A small-molecule ligand and the protein it binds are described below.
Small molecule (SMILES): O=c1ccn([C@@H]2O[C@H](CO[P](=O)(O)O[P](=O)(O)O[C@H]3O[C@H](CO)[C@@H](O)[C@H](O)[C@H]3O)[C@@H](O)[C@H]2O)c(=O)[nH]1

Binding-site contacts:
Ligand atom PB contacts residue ARG28 of chain 1.D at 3.5 Å.
Ligand atom O6' contacts residue GLU317 of chain 1.D at 3.0 Å (salt-bridge).
Ligand atom O4' contacts residue LYS311 of chain 1.D at 3.1 Å (salt-bridge).
Ligand atom O3' contacts residue LYS311 of chain 1.D at 3.0 Å (salt-bridge).
Ligand atom O5C contacts residue GLN168 of chain 1.C at 2.9 Å (h-bond).
Ligand atom O2B contacts residue ARG31 of chain 1.D at 2.6 Å (salt-bridge).
Ligand atom C2 contacts residue ASP78 of chain 1.C at 3.4 Å.
Ligand atom O6' contacts residue TYR316 of chain 1.D at 3.0 Å (h-bond).
Ligand atom O1B contacts residue GLN168 of chain 1.C at 3.0 Å (h-bond).
Ligand atom O2 contacts residue ASN77 of chain 1.C at 3.1 Å (h-bond).
Ligand atom C4' contacts residue GLU317 of chain 1.D at 3.1 Å.
Ligand atom C3' contacts residue ARG31 of chain 1.D at 3.5 Å.
Ligand atom O2B contacts residue SER161 of chain 1.C at 2.5 Å (h-bond).
Ligand atom O3C contacts residue ASN77 of chain 1.C at 2.9 Å (h-bond).
Ligand atom C2' contacts residue GLY159 of chain 1.C at 3.5 Å.
Ligand atom O2A contacts residue ASN153 of chain 1.C at 2.9 Å (h-bond).
Ligand atom PA contacts residue GLN168 of chain 1.C at 3.3 Å.
Ligand atom O3' contacts residue PHE312 of chain 1.D at 2.7 Å (h-bond).
Ligand atom O2C contacts residue ARG28 of chain 1.D at 3.5 Å (salt-bridge).
Ligand atom O2A contacts residue GLN168 of chain 1.C at 2.7 Å (h-bond).
Ligand atom O4' contacts residue GLU317 of chain 1.D at 2.4 Å (salt-bridge).
Ligand atom O2' contacts residue GLY159 of chain 1.C at 2.9 Å (h-bond).
Ligand atom O1A contacts residue SER161 of chain 1.C at 2.8 Å (h-bond).
Ligand atom C1' contacts residue GLY159 of chain 1.C at 3.3 Å.
Ligand atom O6' contacts residue ASN153 of chain 1.C at 3.5 Å (h-bond).
Ligand atom C1' contacts residue ASN153 of chain 1.C at 3.4 Å.
Ligand atom O3A contacts residue SER161 of chain 1.C at 3.2 Å (h-bond).
Ligand atom O1B contacts residue ARG28 of chain 1.D at 2.6 Å (salt-bridge).
Ligand atom O1A contacts residue CYS160 of chain 1.C at 3.3 Å.
Ligand atom O2' contacts residue TRP33 of chain 1.D at 3.5 Å.
Ligand atom O2C contacts residue ASN77 of chain 1.C at 2.6 Å (h-bond).
Ligand atom O3C contacts residue ARG28 of chain 1.D at 3.0 Å (salt-bridge).
Ligand atom O4' contacts residue GLN323 of chain 1.D at 3.1 Å (h-bond).
Ligand atom O4 contacts residue VAL61 of chain 1.C at 2.9 Å (h-bond).
Ligand atom N3 contacts residue ASP78 of chain 1.C at 2.6 Å (salt-bridge).
Ligand atom O3B contacts residue ARG31 of chain 1.D at 3.1 Å (salt-bridge).
Ligand atom O5' contacts residue ASN153 of chain 1.C at 2.8 Å (h-bond).
Ligand atom O4 contacts residue PHE53 of chain 1.C at 3.4 Å.
Ligand atom O2 contacts residue ASP78 of chain 1.C at 2.7 Å (salt-bridge).
Ligand atom PB contacts residue SER161 of chain 1.C at 3.5 Å.

Sequence of chain 1.D:
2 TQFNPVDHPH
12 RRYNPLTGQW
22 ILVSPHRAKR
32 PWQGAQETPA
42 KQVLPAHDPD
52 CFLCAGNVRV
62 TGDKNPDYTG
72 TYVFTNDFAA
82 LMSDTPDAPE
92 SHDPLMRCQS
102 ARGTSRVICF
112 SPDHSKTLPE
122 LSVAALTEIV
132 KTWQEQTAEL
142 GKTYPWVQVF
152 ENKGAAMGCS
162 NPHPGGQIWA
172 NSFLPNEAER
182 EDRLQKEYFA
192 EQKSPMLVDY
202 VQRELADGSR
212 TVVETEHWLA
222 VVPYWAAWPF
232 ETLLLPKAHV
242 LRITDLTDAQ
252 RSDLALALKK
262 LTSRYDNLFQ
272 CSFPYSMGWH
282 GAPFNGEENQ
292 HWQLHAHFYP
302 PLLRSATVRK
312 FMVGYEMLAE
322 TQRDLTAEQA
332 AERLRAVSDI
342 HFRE

Sequence of chain 1.C:
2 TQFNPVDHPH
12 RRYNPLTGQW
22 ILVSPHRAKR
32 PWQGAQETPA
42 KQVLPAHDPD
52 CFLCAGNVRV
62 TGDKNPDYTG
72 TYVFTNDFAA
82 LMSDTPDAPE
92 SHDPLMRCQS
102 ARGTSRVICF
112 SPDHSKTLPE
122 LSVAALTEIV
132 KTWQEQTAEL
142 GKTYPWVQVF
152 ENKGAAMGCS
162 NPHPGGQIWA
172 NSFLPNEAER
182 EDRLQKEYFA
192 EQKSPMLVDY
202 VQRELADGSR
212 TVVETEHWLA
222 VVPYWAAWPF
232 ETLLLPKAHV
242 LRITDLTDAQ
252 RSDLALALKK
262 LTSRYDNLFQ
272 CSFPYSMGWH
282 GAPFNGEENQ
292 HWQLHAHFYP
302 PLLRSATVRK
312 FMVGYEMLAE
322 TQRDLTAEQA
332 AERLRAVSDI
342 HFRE